Sequence of chain 1.A:
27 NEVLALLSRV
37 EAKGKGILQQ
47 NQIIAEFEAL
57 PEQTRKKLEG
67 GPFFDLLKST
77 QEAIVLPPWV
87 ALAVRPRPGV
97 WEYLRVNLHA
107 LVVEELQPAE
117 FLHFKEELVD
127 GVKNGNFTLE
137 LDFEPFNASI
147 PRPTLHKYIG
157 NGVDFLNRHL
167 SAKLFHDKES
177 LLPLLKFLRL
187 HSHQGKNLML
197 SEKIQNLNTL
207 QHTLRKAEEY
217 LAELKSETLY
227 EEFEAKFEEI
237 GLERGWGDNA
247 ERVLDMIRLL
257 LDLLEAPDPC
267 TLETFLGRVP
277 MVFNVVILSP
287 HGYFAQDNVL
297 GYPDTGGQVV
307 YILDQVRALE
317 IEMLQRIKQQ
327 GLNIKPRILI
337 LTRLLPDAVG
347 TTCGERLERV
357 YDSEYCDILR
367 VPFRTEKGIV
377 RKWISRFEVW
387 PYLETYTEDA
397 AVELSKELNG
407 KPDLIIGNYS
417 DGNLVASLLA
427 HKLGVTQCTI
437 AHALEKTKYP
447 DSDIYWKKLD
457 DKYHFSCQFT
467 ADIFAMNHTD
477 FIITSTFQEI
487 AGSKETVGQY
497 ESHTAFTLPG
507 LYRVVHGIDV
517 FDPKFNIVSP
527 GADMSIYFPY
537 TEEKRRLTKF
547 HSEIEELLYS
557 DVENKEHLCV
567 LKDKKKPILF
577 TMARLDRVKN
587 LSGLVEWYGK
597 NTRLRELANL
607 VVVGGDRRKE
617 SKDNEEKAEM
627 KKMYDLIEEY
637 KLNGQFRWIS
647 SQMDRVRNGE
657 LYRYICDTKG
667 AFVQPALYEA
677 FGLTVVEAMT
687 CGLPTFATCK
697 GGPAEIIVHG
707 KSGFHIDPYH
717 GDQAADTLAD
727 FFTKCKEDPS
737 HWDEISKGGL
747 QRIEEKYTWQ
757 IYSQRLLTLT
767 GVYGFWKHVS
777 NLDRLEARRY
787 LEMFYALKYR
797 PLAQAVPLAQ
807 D

This protein binds this small molecule.
Small molecule (SMILES): O=C1CO[C@H](CO)[C@@H](O)[C@@H]1O

Binding-site contacts:
Ligand atom O2 contacts residue ALA439 of chain 1.A at 3.9 Å.
Ligand atom O4 contacts residue LCN1 of chain 1.J at 0.1 Å (h-bond).
Ligand atom C5 contacts residue LCN1 of chain 1.J at 0.4 Å.
Ligand atom O3 contacts residue GLY678 of chain 1.A at 3.5 Å (h-bond).
Ligand atom C3 contacts residue HIS438 of chain 1.A at 3.9 Å.
Ligand atom O3 contacts residue ALA676 of chain 1.A at 3.5 Å (h-bond).
Ligand atom O2 contacts residue HIS438 of chain 1.A at 3.4 Å (h-bond).
Ligand atom C6 contacts residue LCN1 of chain 1.J at 0.5 Å.
Ligand atom C3 contacts residue GLU675 of chain 1.A at 3.6 Å.
Ligand atom O6 contacts residue HIS438 of chain 1.A at 2.6 Å (h-bond).
Ligand atom C3 contacts residue UDP1 of chain 1.I at 3.1 Å.
Ligand atom O4 contacts residue PHE677 of chain 1.A at 3.1 Å.
Ligand atom C2 contacts residue UDP1 of chain 1.I at 2.9 Å.
Ligand atom O4 contacts residue LEU679 of chain 1.A at 3.5 Å (h-bond).
Ligand atom O5 contacts residue HIS438 of chain 1.A at 3.1 Å (h-bond).
Ligand atom O3 contacts residue UDP1 of chain 1.I at 3.9 Å.
Ligand atom O2 contacts residue LCN1 of chain 1.J at 0.2 Å (h-bond).
Ligand atom C4 contacts residue HIS438 of chain 1.A at 3.8 Å.
Ligand atom O4 contacts residue GLY678 of chain 1.A at 3.0 Å (h-bond).
Ligand atom C1 contacts residue UDP1 of chain 1.I at 2.9 Å.
Ligand atom C6 contacts residue GLY303 of chain 1.A at 4.0 Å.
Ligand atom O6 contacts residue LCN1 of chain 1.J at 0.4 Å (h-bond).
Ligand atom C4 contacts residue PHE677 of chain 1.A at 3.7 Å (hydrophobic).
Ligand atom C6 contacts residue HIS438 of chain 1.A at 3.7 Å.
Ligand atom O6 contacts residue TYR307 of chain 1.A at 3.7 Å.
Ligand atom C4 contacts residue LCN1 of chain 1.J at 0.2 Å.
Ligand atom C2 contacts residue HIS438 of chain 1.A at 3.2 Å.
Ligand atom C5 contacts residue UDP1 of chain 1.I at 3.4 Å.
Ligand atom O5 contacts residue UDP1 of chain 1.I at 3.6 Å.
Ligand atom C1 contacts residue LCN1 of chain 1.J at 0.2 Å.
Ligand atom O5 contacts residue LCN1 of chain 1.J at 0.8 Å (h-bond).
Ligand atom C2 contacts residue LCN1 of chain 1.J at 0.1 Å.
Ligand atom O3 contacts residue GLU675 of chain 1.A at 3.0 Å (salt-bridge).
Ligand atom O4 contacts residue UDP1 of chain 1.I at 2.6 Å (h-bond).
Ligand atom O2 contacts residue UDP1 of chain 1.I at 2.8 Å (h-bond).
Ligand atom C1 contacts residue HIS438 of chain 1.A at 3.3 Å.
Ligand atom C3 contacts residue LCN1 of chain 1.J at 0.1 Å.
Ligand atom C4 contacts residue UDP1 of chain 1.I at 3.2 Å.
Ligand atom O3 contacts residue LCN1 of chain 1.J at 0.2 Å (h-bond).
Ligand atom O3 contacts residue PHE677 of chain 1.A at 3.0 Å (h-bond).